Sequence of chain 44.C:
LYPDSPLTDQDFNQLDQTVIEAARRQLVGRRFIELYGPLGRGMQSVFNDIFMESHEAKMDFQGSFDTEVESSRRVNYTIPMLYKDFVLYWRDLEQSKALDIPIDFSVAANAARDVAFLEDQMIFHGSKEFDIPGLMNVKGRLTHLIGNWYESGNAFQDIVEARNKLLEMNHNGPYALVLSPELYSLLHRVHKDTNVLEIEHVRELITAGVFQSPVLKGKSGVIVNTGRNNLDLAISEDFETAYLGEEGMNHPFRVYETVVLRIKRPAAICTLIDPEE

Binding-site contacts:
Ligand atom CA contacts residue ARG35 of chain 44.C at 4.5 Å.
Ligand atom OG contacts residue ARG35 of chain 44.C at 4.2 Å.
Ligand atom N contacts residue ASP243 of chain 44.C at 3.3 Å (salt-bridge).
Ligand atom CD1 contacts residue ARG29 of chain 44.C at 3.6 Å.
Ligand atom C contacts residue ARG35 of chain 44.C at 3.7 Å.
Ligand atom C contacts residue ARG36 of chain 44.C at 3.2 Å.
Ligand atom CB contacts residue ASP243 of chain 44.C at 4.2 Å.
Ligand atom N contacts residue ARG35 of chain 44.C at 4.1 Å.
Ligand atom CG2 contacts residue ARG36 of chain 44.C at 3.8 Å.
Ligand atom O contacts residue ARG36 of chain 44.C at 2.9 Å (salt-bridge).
Ligand atom C contacts residue ASP243 of chain 44.C at 3.5 Å.
Ligand atom CG1 contacts residue ARG35 of chain 44.C at 4.4 Å.
Ligand atom CG2 contacts residue ARG35 of chain 44.C at 3.9 Å.
Ligand atom CG2 contacts residue GLU245 of chain 44.C at 3.4 Å.
Ligand atom N contacts residue ASP243 of chain 44.C at 3.8 Å.
Ligand atom CB contacts residue ASP243 of chain 44.C at 3.9 Å.
Ligand atom CA contacts residue ASP243 of chain 44.C at 3.3 Å.
Ligand atom C contacts residue ARG35 of chain 44.C at 3.5 Å.
Ligand atom O contacts residue ARG29 of chain 44.C at 3.0 Å (salt-bridge).
Ligand atom C contacts residue ARG29 of chain 44.C at 3.9 Å.
Ligand atom O contacts residue ILE25 of chain 44.C at 3.8 Å.
Ligand atom C contacts residue PRO43 of chain 44.C at 4.5 Å (hydrophobic).
Ligand atom CB contacts residue ARG35 of chain 44.C at 3.8 Å.
Ligand atom N contacts residue ARG35 of chain 44.C at 4.4 Å.
Ligand atom C contacts residue ASP243 of chain 44.C at 4.4 Å.
Ligand atom O contacts residue ARG29 of chain 44.C at 4.2 Å.
Ligand atom CG1 contacts residue ASP243 of chain 44.C at 3.3 Å.
Ligand atom O contacts residue PRO43 of chain 44.C at 3.7 Å.
Ligand atom CA contacts residue ASP243 of chain 44.C at 4.2 Å.
Ligand atom O contacts residue PHE37 of chain 44.C at 3.8 Å.
Ligand atom OG contacts residue PHE244 of chain 44.C at 3.7 Å.
Ligand atom O contacts residue ARG35 of chain 44.C at 2.9 Å (salt-bridge).
Ligand atom CG2 contacts residue PRO43 of chain 44.C at 4.3 Å (hydrophobic).
Ligand atom CB contacts residue ARG35 of chain 44.C at 3.4 Å.
Ligand atom N contacts residue ARG35 of chain 44.C at 4.1 Å.
Ligand atom O contacts residue ASP243 of chain 44.C at 4.3 Å.
Ligand atom O contacts residue ASP243 of chain 44.C at 4.3 Å.
Ligand atom CD2 contacts residue ARG29 of chain 44.C at 3.8 Å.
Ligand atom CA contacts residue ARG29 of chain 44.C at 4.2 Å.
Ligand atom O contacts residue ARG35 of chain 44.C at 3.3 Å (salt-bridge).

The small molecule below binds the protein below.
Small molecule (SMILES): CC[C@H](C)[C@H](NC(=O)[C@H](CC(C)C)NC(=O)[C@H](CO)NC(=O)CNC(=O)[C@@H](NC(=O)[C@@H](N)[C@@H](C)O)C(C)C)C(=O)N[C@H](C=O)CCC(N)=O